Sequence of chain 1.B:
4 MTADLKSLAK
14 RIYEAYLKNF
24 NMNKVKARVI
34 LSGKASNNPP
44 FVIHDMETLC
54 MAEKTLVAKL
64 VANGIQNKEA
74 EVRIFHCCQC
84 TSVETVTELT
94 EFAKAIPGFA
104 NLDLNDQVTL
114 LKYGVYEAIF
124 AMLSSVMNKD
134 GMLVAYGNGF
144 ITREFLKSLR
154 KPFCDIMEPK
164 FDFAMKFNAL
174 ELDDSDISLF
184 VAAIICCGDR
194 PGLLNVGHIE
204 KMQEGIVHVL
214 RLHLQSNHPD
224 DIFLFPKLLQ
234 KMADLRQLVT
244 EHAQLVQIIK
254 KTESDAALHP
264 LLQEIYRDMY

Binding-site contacts:
Ligand atom C14 contacts residue PHE123 of chain 1.B at 4.1 Å (hydrophobic).
Ligand atom C07 contacts residue PHE78 of chain 1.B at 3.6 Å (hydrophobic).
Ligand atom C14 contacts residue MET160 of chain 1.B at 4.1 Å (hydrophobic).
Ligand atom O04 contacts residue HIS245 of chain 1.B at 3.6 Å (h-bond).
Ligand atom C11 contacts residue ILE159 of chain 1.B at 4.2 Å (hydrophobic).
Ligand atom C08 contacts residue HIS245 of chain 1.B at 4.0 Å.
Ligand atom C13 contacts residue MET160 of chain 1.B at 3.5 Å (hydrophobic).
Ligand atom C06 contacts residue CYS81 of chain 1.B at 3.9 Å (hydrophobic).
Ligand atom C08 contacts residue SER85 of chain 1.B at 3.7 Å.
Ligand atom C08 contacts residue LEU265 of chain 1.B at 4.2 Å (hydrophobic).
Ligand atom C05 contacts residue HIS245 of chain 1.B at 4.1 Å.
Ligand atom O04 contacts residue TYR119 of chain 1.B at 2.5 Å (h-bond).
Ligand atom C12 contacts residue PHE123 of chain 1.B at 3.4 Å (hydrophobic).
Ligand atom O04 contacts residue TYR269 of chain 1.B at 2.7 Å (h-bond).
Ligand atom C13 contacts residue CYS81 of chain 1.B at 4.0 Å (hydrophobic).
Ligand atom C11 contacts residue CYS81 of chain 1.B at 3.9 Å (hydrophobic).
Ligand atom C08 contacts residue TYR269 of chain 1.B at 3.9 Å (hydrophobic).
Ligand atom C07 contacts residue HIS245 of chain 1.B at 4.3 Å.
Ligand atom CL1 contacts residue MET160 of chain 1.B at 4.0 Å.
Ligand atom O02 contacts residue HIS245 of chain 1.B at 3.2 Å.
Ligand atom C09 contacts residue HIS245 of chain 1.B at 3.5 Å.
Ligand atom C13 contacts residue GW91 of chain 1.F at 3.7 Å.
Ligand atom C06 contacts residue SER85 of chain 1.B at 4.3 Å.
Ligand atom C12 contacts residue SER85 of chain 1.B at 4.0 Å.
Ligand atom C06 contacts residue PHE78 of chain 1.B at 4.2 Å (hydrophobic).
Ligand atom O03 contacts residue TYR119 of chain 1.B at 2.9 Å (h-bond).
Ligand atom C10 contacts residue SER85 of chain 1.B at 4.0 Å.
Ligand atom O03 contacts residue LEU265 of chain 1.B at 3.9 Å.
Ligand atom O03 contacts residue SER85 of chain 1.B at 2.5 Å (h-bond).
Ligand atom C10 contacts residue TYR119 of chain 1.B at 3.9 Å (hydrophobic).
Ligand atom C06 contacts residue GLN82 of chain 1.B at 3.6 Å.
Ligand atom C10 contacts residue HIS245 of chain 1.B at 3.5 Å.
Ligand atom CL1 contacts residue LEU126 of chain 1.B at 3.5 Å.
Ligand atom CL1 contacts residue GW91 of chain 1.F at 3.7 Å.
Ligand atom O04 contacts residue LEU265 of chain 1.B at 4.3 Å.
Ligand atom C14 contacts residue GW91 of chain 1.F at 4.1 Å.
Ligand atom C08 contacts residue TYR119 of chain 1.B at 3.1 Å (hydrophobic).
Ligand atom C10 contacts residue PHE123 of chain 1.B at 4.0 Å (hydrophobic).
Ligand atom C11 contacts residue MET160 of chain 1.B at 4.2 Å (hydrophobic).
Ligand atom C07 contacts residue VAL249 of chain 1.B at 4.2 Å (hydrophobic).

This small molecule binds to this protein.
Small molecule (SMILES): CC(C)(Oc1ccc(Cl)cc1)C(=O)O